Sequence of chain 1.A:
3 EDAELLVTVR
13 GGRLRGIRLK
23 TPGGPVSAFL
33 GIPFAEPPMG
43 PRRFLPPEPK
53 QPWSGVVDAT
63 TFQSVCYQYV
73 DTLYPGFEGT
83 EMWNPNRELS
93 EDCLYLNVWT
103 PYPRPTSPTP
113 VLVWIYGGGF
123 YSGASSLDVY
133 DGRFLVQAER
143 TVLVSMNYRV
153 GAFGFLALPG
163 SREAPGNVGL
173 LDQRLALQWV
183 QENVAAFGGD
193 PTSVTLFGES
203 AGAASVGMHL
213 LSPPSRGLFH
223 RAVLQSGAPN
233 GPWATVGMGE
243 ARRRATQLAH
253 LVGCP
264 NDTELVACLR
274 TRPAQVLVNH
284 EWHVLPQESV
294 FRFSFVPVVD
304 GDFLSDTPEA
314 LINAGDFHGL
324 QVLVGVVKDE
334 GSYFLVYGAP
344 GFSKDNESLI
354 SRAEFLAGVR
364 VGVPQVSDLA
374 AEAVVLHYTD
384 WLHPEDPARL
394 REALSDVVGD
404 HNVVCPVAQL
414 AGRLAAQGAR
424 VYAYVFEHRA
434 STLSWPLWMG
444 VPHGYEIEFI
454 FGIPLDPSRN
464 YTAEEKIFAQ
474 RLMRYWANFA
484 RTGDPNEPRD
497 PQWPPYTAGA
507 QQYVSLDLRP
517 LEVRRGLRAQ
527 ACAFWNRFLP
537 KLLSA

Binding-site contacts:
Ligand atom C1 contacts residue SER346 of chain 1.A at 4.3 Å.
Ligand atom C5 contacts residue PHE345 of chain 1.A at 4.0 Å (hydrophobic).
Ligand atom C8 contacts residue ALA342 of chain 1.A at 4.0 Å (hydrophobic).
Ligand atom N2 contacts residue ASN349 of chain 1.A at 3.3 Å (h-bond).
Ligand atom C5 contacts residue ASN349 of chain 1.A at 4.2 Å.
Ligand atom C4 contacts residue ASN349 of chain 1.A at 4.2 Å.
Ligand atom C7 contacts residue GLY344 of chain 1.A at 3.4 Å.
Ligand atom C1 contacts residue ASN349 of chain 1.A at 1.5 Å.
Ligand atom C5 contacts residue SER346 of chain 1.A at 4.4 Å.
Ligand atom C5 contacts residue SER346 of chain 1.A at 4.1 Å.
Ligand atom O5 contacts residue GLY344 of chain 1.A at 4.4 Å.
Ligand atom C2 contacts residue ASN349 of chain 1.A at 2.7 Å.
Ligand atom O7 contacts residue PRO343 of chain 1.A at 3.3 Å.
Ligand atom C6 contacts residue SER346 of chain 1.A at 4.1 Å.
Ligand atom C3 contacts residue GLY344 of chain 1.A at 4.3 Å.
Ligand atom O5 contacts residue ASN349 of chain 1.A at 2.2 Å (h-bond).
Ligand atom O7 contacts residue GLY344 of chain 1.A at 2.6 Å (h-bond).
Ligand atom C5 contacts residue GLY344 of chain 1.A at 3.9 Å.
Ligand atom C8 contacts residue PRO343 of chain 1.A at 4.4 Å (hydrophobic).
Ligand atom C1 contacts residue GLY344 of chain 1.A at 4.0 Å.
Ligand atom C2 contacts residue GLY344 of chain 1.A at 4.4 Å.
Ligand atom C3 contacts residue ASN349 of chain 1.A at 4.0 Å.
Ligand atom C8 contacts residue PHE345 of chain 1.A at 3.7 Å (hydrophobic).
Ligand atom C6 contacts residue SER346 of chain 1.A at 3.9 Å.
Ligand atom C6 contacts residue PHE345 of chain 1.A at 3.5 Å (hydrophobic).
Ligand atom O5 contacts residue SER346 of chain 1.A at 3.6 Å.
Ligand atom C7 contacts residue PRO343 of chain 1.A at 4.2 Å (hydrophobic).
Ligand atom C6 contacts residue ASN349 of chain 1.A at 4.1 Å.
Ligand atom N2 contacts residue GLY344 of chain 1.A at 4.3 Å.
Ligand atom C8 contacts residue GLY344 of chain 1.A at 3.7 Å.
Ligand atom C8 contacts residue ASN349 of chain 1.A at 4.2 Å.
Ligand atom C7 contacts residue ASN349 of chain 1.A at 3.7 Å.
Ligand atom O4 contacts residue GLY344 of chain 1.A at 4.3 Å.
Ligand atom C5 contacts residue ASN349 of chain 1.A at 3.5 Å.
Ligand atom O7 contacts residue ASN349 of chain 1.A at 4.2 Å.
Ligand atom O5 contacts residue SER346 of chain 1.A at 3.6 Å.
Ligand atom C6 contacts residue ASP348 of chain 1.A at 4.3 Å.
Ligand atom C1 contacts residue SER346 of chain 1.A at 4.5 Å.

A small-molecule ligand and the protein it binds are described below.
Small molecule (SMILES): CC(=O)N[C@H]1[C@H](O[C@H]2[C@H](O)[C@@H](NC(C)=O)CO[C@@H]2CO[C@@H]2O[C@@H](C)[C@@H](O)[C@@H](O)[C@@H]2O)O[C@H](CO)[C@@H](O)[C@@H]1O